Binding-site contacts:
Ligand atom N01 contacts residue THR137 of chain 1.A at 3.6 Å.
Ligand atom O26 contacts residue PHE32 of chain 1.A at 3.6 Å.
Ligand atom C07 contacts residue NAP1 of chain 1.C at 3.1 Å.
Ligand atom N34 contacts residue GLU31 of chain 1.A at 2.8 Å (salt-bridge).
Ligand atom N09 contacts residue SER60 of chain 1.A at 3.6 Å (h-bond).
Ligand atom O25 contacts residue GLN36 of chain 1.A at 3.2 Å (h-bond).
Ligand atom N33 contacts residue GLU31 of chain 1.A at 3.5 Å (salt-bridge).
Ligand atom N33 contacts residue LEU23 of chain 1.A at 3.5 Å.
Ligand atom O11 contacts residue SER60 of chain 1.A at 3.4 Å (h-bond).
Ligand atom C06 contacts residue NAP1 of chain 1.C at 3.1 Å.
Ligand atom N33 contacts residue PHE32 of chain 1.A at 3.5 Å.
Ligand atom N20 contacts residue LEU68 of chain 1.A at 3.6 Å.
Ligand atom O28 contacts residue ARG71 of chain 1.A at 3.0 Å (salt-bridge).
Ligand atom N34 contacts residue ALA10 of chain 1.A at 3.5 Å.
Ligand atom N05 contacts residue ILE8 of chain 1.A at 3.6 Å (h-bond).
Ligand atom C10 contacts residue NAP1 of chain 1.C at 3.6 Å.
Ligand atom C02 contacts residue GLU31 of chain 1.A at 3.6 Å.
Ligand atom C27 contacts residue ARG71 of chain 1.A at 3.4 Å.
Ligand atom C10 contacts residue SER60 of chain 1.A at 3.1 Å.
Ligand atom C06 contacts residue VAL116 of chain 1.A at 3.3 Å (hydrophobic).
Ligand atom N05 contacts residue NAP1 of chain 1.C at 3.4 Å (h-bond).
Ligand atom C08 contacts residue NAP1 of chain 1.C at 3.4 Å.
Ligand atom O19 contacts residue ASN65 of chain 1.A at 3.1 Å (h-bond).
Ligand atom N01 contacts residue GLU31 of chain 1.A at 2.8 Å (salt-bridge).
Ligand atom N03 contacts residue VAL9 of chain 1.A at 3.6 Å.
Ligand atom C04 contacts residue NAP1 of chain 1.C at 3.2 Å.
Ligand atom C23 contacts residue GLN36 of chain 1.A at 3.3 Å.
Ligand atom O11 contacts residue NAP1 of chain 1.C at 2.6 Å (h-bond).
Ligand atom O29 contacts residue ARG71 of chain 1.A at 2.7 Å (salt-bridge).
Ligand atom C32 contacts residue GLU31 of chain 1.A at 3.6 Å.
Ligand atom O11 contacts residue LEU23 of chain 1.A at 3.3 Å.
Ligand atom C31 contacts residue NAP1 of chain 1.C at 3.3 Å.
Ligand atom O28 contacts residue PHE35 of chain 1.A at 3.3 Å.
Ligand atom O29 contacts residue GLN36 of chain 1.A at 3.5 Å.
Ligand atom C16 contacts residue PHE35 of chain 1.A at 3.6 Å (hydrophobic).
Ligand atom N05 contacts residue PHE35 of chain 1.A at 3.3 Å.
Ligand atom C04 contacts residue PHE35 of chain 1.A at 3.4 Å (hydrophobic).
Ligand atom N30 contacts residue NAP1 of chain 1.C at 3.6 Å.
Ligand atom O28 contacts residue GLN36 of chain 1.A at 3.6 Å.
Ligand atom N03 contacts residue PHE35 of chain 1.A at 3.3 Å.

A protein and the small-molecule ligand that binds it are described below.
Small molecule (SMILES): Nc1nc(N)c2nc(CN(CO)c3ccc(C(=O)N[C@@H](CCC(=O)O)C(=O)O)cc3)cnc2n1

Sequence of chain 1.A:
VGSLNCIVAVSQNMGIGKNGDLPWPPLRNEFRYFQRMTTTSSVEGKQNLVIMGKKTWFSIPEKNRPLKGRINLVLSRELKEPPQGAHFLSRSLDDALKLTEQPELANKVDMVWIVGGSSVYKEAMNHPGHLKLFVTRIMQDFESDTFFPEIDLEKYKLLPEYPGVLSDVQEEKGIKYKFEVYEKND